This small molecule binds to this protein.
Small molecule (SMILES): CC(=O)N[C@@H]1[C@@H](O)[C@H](O)[C@@H](CO)O[C@H]1O

Binding-site contacts:
Ligand atom C2 contacts residue ASN444 of chain 1.B at 4.4 Å.
Ligand atom O3 contacts residue ASN443 of chain 1.B at 3.5 Å (h-bond).
Ligand atom C5 contacts residue ASN443 of chain 1.B at 3.3 Å.
Ligand atom C6 contacts residue ASN443 of chain 1.B at 4.2 Å.
Ligand atom O7 contacts residue ASN443 of chain 1.B at 4.4 Å.
Ligand atom C8 contacts residue NAG1 of chain 1.W at 4.0 Å.
Ligand atom C7 contacts residue ASN443 of chain 1.B at 4.3 Å.
Ligand atom O5 contacts residue ASN443 of chain 1.B at 2.4 Å (h-bond).
Ligand atom C4 contacts residue ASN443 of chain 1.B at 3.4 Å.
Ligand atom C2 contacts residue ASN443 of chain 1.B at 2.5 Å.
Ligand atom C7 contacts residue NAG1 of chain 1.W at 4.1 Å.
Ligand atom C3 contacts residue ASN443 of chain 1.B at 3.2 Å.
Ligand atom C1 contacts residue ASN443 of chain 1.B at 1.4 Å.
Ligand atom N2 contacts residue ASN443 of chain 1.B at 3.7 Å.
Ligand atom C1 contacts residue ASN444 of chain 1.B at 4.1 Å.
Ligand atom O6 contacts residue ASN443 of chain 1.B at 3.7 Å.
Ligand atom O7 contacts residue NAG1 of chain 1.W at 3.4 Å.
Ligand atom O6 contacts residue ILE442 of chain 1.B at 3.8 Å.

Sequence of chain 1.B:
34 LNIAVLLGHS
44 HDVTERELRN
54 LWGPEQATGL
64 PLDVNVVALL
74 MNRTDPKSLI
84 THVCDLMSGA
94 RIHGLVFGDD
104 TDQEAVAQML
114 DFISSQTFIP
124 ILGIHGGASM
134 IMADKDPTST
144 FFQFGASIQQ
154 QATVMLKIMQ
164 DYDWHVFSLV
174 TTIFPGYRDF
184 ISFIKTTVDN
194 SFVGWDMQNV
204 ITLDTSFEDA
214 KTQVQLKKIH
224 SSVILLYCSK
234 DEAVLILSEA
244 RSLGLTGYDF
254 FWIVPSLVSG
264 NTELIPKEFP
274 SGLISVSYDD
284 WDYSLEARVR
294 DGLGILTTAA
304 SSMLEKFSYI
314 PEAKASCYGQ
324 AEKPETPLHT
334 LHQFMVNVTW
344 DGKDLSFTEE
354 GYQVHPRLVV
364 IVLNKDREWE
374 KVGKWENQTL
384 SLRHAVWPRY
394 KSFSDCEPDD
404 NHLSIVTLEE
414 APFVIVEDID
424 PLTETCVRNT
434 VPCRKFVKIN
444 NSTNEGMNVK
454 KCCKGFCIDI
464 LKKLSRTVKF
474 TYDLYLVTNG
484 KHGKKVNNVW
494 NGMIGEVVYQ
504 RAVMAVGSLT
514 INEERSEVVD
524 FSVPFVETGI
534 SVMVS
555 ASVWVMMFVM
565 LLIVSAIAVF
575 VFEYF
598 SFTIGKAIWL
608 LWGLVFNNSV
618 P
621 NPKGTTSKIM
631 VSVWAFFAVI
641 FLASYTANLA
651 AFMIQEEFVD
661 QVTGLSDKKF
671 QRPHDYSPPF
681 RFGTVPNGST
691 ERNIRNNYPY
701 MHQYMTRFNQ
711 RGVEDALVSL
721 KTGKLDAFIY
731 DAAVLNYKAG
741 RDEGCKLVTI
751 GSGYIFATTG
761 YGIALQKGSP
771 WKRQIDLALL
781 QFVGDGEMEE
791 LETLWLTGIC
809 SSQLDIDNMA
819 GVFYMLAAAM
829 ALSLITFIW